Sequence of chain 1.B:
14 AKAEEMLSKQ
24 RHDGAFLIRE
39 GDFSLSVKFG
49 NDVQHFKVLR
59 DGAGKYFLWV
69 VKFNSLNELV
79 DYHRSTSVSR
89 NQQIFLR

Binding-site contacts:
Ligand atom C5 contacts residue LEU57 of chain 1.B at 3.7 Å (hydrophobic).
Ligand atom C6 contacts residue P331 of chain 1.F at 3.9 Å.
Ligand atom O2 contacts residue LYS55 of chain 1.B at 3.6 Å (salt-bridge).
Ligand atom C21 contacts residue PHE54 of chain 1.B at 3.8 Å (hydrophobic).
Ligand atom O3 contacts residue SER42 of chain 1.B at 3.2 Å (h-bond).
Ligand atom C28 contacts residue TRP67 of chain 1.B at 3.5 Å (hydrophobic).
Ligand atom C21 contacts residue LYS55 of chain 1.B at 3.5 Å.
Ligand atom C33 contacts residue GLN52 of chain 1.B at 3.8 Å.
Ligand atom C33 contacts residue HIS53 of chain 1.B at 3.4 Å.
Ligand atom O1 contacts residue SER42 of chain 1.B at 2.9 Å (h-bond).
Ligand atom C24 contacts residue SER42 of chain 1.B at 3.5 Å.
Ligand atom C22 contacts residue SER42 of chain 1.B at 3.6 Å.
Ligand atom C29 contacts residue LEU66 of chain 1.B at 3.8 Å (hydrophobic).
Ligand atom C34 contacts residue GLN52 of chain 1.B at 3.8 Å.
Ligand atom C23 contacts residue ARG32 of chain 1.B at 3.5 Å.
Ligand atom C33 contacts residue PHE54 of chain 1.B at 3.8 Å (hydrophobic).
Ligand atom C6 contacts residue LEU57 of chain 1.B at 3.7 Å (hydrophobic).
Ligand atom C29 contacts residue LYS55 of chain 1.B at 3.7 Å.
Ligand atom O5 contacts residue PHE54 of chain 1.B at 3.4 Å.
Ligand atom C24 contacts residue LYS55 of chain 1.B at 3.3 Å.
Ligand atom N1 contacts residue LYS55 of chain 1.B at 3.0 Å (salt-bridge).
Ligand atom O contacts residue ARG32 of chain 1.B at 3.2 Å (salt-bridge).
Ligand atom C31 contacts residue HIS53 of chain 1.B at 3.9 Å.
Ligand atom C7 contacts residue LEU57 of chain 1.B at 4.0 Å (hydrophobic).
Ligand atom O3 contacts residue LYS55 of chain 1.B at 2.3 Å (salt-bridge).
Ligand atom C37 contacts residue HIS53 of chain 1.B at 3.5 Å.
Ligand atom O1 contacts residue ARG32 of chain 1.B at 2.7 Å (salt-bridge).
Ligand atom C23 contacts residue SER42 of chain 1.B at 3.3 Å.
Ligand atom C27 contacts residue TRP67 of chain 1.B at 3.9 Å (hydrophobic).
Ligand atom N1 contacts residue LEU66 of chain 1.B at 3.0 Å (h-bond).
Ligand atom C38 contacts residue HIS53 of chain 1.B at 3.6 Å.
Ligand atom C32 contacts residue HIS53 of chain 1.B at 3.3 Å.
Ligand atom N3 contacts residue HIS53 of chain 1.B at 2.9 Å (h-bond).
Ligand atom C21 contacts residue HIS53 of chain 1.B at 3.9 Å.
Ligand atom C20 contacts residue SER42 of chain 1.B at 3.2 Å.
Ligand atom C28 contacts residue LEU66 of chain 1.B at 3.7 Å (hydrophobic).
Ligand atom C3 contacts residue P331 of chain 1.F at 3.6 Å.
Ligand atom C19 contacts residue SER42 of chain 1.B at 3.7 Å.
Ligand atom C32 contacts residue PHE54 of chain 1.B at 3.4 Å (hydrophobic).
Ligand atom O5 contacts residue LYS55 of chain 1.B at 3.0 Å (salt-bridge).

The protein below binds the small molecule below.
Small molecule (SMILES): NC(=O)CC1NC(=O)C2(CCCCC2)NC(=O)[C@@H](CC(=O)O)[C@@H](c2ccc(C(C(=O)O)C(=O)O)cc2)/C=C/C[C@@H](Cc2cccc3ccccc23)CNC1=O